Binding-site contacts:
Ligand atom O4 contacts residue ARG84 of chain 1.A at 3.9 Å.
Ligand atom C8 contacts residue ASP110 of chain 1.A at 4.1 Å.
Ligand atom C4 contacts residue ARG84 of chain 1.A at 3.9 Å.
Ligand atom O4 contacts residue GLN716 of chain 1.A at 4.1 Å.
Ligand atom C4 contacts residue LYS30 of chain 1.A at 3.8 Å.
Ligand atom C4 contacts residue GLN716 of chain 1.A at 4.1 Å.
Ligand atom C3 contacts residue GLU82 of chain 1.A at 3.6 Å.
Ligand atom O6 contacts residue LYS717 of chain 1.A at 2.8 Å (salt-bridge).
Ligand atom C7 contacts residue TYR105 of chain 1.A at 4.0 Å (hydrophobic).
Ligand atom C8 contacts residue TYR105 of chain 1.A at 4.4 Å (hydrophobic).
Ligand atom N2 contacts residue ASN107 of chain 1.A at 2.9 Å (h-bond).
Ligand atom O7 contacts residue TYR105 of chain 1.A at 2.8 Å (h-bond).
Ligand atom O4 contacts residue LYS30 of chain 1.A at 3.1 Å (salt-bridge).
Ligand atom C8 contacts residue ASN107 of chain 1.A at 3.9 Å.
Ligand atom O3 contacts residue GLN716 of chain 1.A at 4.5 Å.
Ligand atom C6 contacts residue LYS717 of chain 1.A at 3.5 Å.
Ligand atom O7 contacts residue ASN107 of chain 1.A at 4.0 Å.
Ligand atom C1 contacts residue ASN107 of chain 1.A at 1.4 Å.
Ligand atom C2 contacts residue GLU82 of chain 1.A at 4.5 Å.
Ligand atom C2 contacts residue GLN716 of chain 1.A at 4.4 Å.
Ligand atom O3 contacts residue ARG84 of chain 1.A at 3.1 Å (salt-bridge).
Ligand atom C4 contacts residue ASN107 of chain 1.A at 4.2 Å.
Ligand atom O5 contacts residue ASN107 of chain 1.A at 2.3 Å (h-bond).
Ligand atom C7 contacts residue ASN107 of chain 1.A at 3.4 Å.
Ligand atom C5 contacts residue ASN107 of chain 1.A at 3.6 Å.
Ligand atom C6 contacts residue ALA85 of chain 1.A at 4.4 Å (hydrophobic).
Ligand atom C3 contacts residue ASN107 of chain 1.A at 3.8 Å.
Ligand atom O3 contacts residue LYS30 of chain 1.A at 2.8 Å (salt-bridge).
Ligand atom O5 contacts residue GLN716 of chain 1.A at 4.2 Å.
Ligand atom C3 contacts residue GLN716 of chain 1.A at 4.0 Å.
Ligand atom C3 contacts residue ARG84 of chain 1.A at 4.2 Å.
Ligand atom C2 contacts residue ASN107 of chain 1.A at 2.4 Å.
Ligand atom C3 contacts residue LYS30 of chain 1.A at 3.5 Å.
Ligand atom C1 contacts residue GLN716 of chain 1.A at 4.0 Å.
Ligand atom C5 contacts residue GLN716 of chain 1.A at 3.7 Å.
Ligand atom O3 contacts residue GLU82 of chain 1.A at 2.9 Å (salt-bridge).

This small molecule binds to this protein.
Small molecule (SMILES): CC(=O)N[C@H]1[C@H](O[C@H]2[C@H](O)[C@@H](NC(C)=O)CO[C@@H]2CO)O[C@H](CO)[C@@H](O[C@@H]2O[C@H](CO[C@H]3O[C@H](CO[C@H]4O[C@H](CO)[C@@H](O)[C@H](O)[C@@H]4O)[C@@H](O)[C@H](O[C@H]4O[C@H](CO)[C@@H](O)[C@H](O)[C@@H]4O)[C@@H]3O)[C@@H](O)[C@H](O[C@H]3O[C@H](CO)[C@@H](O)[C@H](O)[C@@H]3O)[C@@H]2O)[C@@H]1O

Sequence of chain 1.A:
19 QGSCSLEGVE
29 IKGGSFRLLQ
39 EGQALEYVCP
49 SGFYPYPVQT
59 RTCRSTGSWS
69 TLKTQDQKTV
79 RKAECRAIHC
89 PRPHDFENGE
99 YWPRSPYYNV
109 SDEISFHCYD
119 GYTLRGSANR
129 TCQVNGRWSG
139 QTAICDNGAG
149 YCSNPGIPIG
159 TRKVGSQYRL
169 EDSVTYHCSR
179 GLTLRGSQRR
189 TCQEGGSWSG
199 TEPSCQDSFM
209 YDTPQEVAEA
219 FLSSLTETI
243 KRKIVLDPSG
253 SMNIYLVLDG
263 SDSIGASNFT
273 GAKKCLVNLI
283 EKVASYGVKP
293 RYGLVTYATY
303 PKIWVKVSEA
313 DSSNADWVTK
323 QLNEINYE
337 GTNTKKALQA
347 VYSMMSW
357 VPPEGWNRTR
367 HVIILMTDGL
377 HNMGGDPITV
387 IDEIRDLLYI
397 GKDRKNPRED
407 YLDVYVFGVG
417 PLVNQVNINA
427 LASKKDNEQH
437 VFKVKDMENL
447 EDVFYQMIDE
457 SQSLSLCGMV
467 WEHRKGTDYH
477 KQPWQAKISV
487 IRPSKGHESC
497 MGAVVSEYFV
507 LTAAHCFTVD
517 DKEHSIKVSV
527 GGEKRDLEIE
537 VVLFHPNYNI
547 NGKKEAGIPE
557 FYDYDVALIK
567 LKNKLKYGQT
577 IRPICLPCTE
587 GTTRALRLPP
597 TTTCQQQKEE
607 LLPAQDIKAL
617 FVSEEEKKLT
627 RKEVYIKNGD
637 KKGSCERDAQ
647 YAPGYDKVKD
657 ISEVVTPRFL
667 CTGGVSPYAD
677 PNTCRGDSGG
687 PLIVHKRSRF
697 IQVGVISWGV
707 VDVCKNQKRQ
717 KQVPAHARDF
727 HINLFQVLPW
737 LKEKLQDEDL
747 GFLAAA